Binding-site contacts:
Ligand atom CZ3 contacts residue ARG749 of chain 1.HA at 3.2 Å.
Ligand atom N contacts residue GLN790 of chain 1.HA at 3.3 Å (h-bond).
Ligand atom N contacts residue GLN790 of chain 1.HA at 3.5 Å (h-bond).
Ligand atom CZ2 contacts residue ARG749 of chain 1.HA at 3.4 Å.
Ligand atom OH2 contacts residue ARG749 of chain 1.HA at 3.1 Å (salt-bridge).
Ligand atom OH2 contacts residue SER782 of chain 1.HA at 2.5 Å (h-bond).
Ligand atom O contacts residue ASN792 of chain 1.HA at 3.2 Å (h-bond).
Ligand atom CG2 contacts residue GLN791 of chain 1.HA at 2.9 Å.
Ligand atom CB contacts residue GLN791 of chain 1.HA at 3.3 Å.
Ligand atom O contacts residue GLN791 of chain 1.HA at 3.0 Å (h-bond).
Ligand atom C contacts residue ASN792 of chain 1.HA at 3.5 Å.
Ligand atom O contacts residue GLN790 of chain 1.HA at 2.5 Å (h-bond).
Ligand atom CE3 contacts residue VAL788 of chain 1.HA at 3.4 Å (hydrophobic).
Ligand atom OD1 contacts residue GLN718 of chain 1.IA at 2.6 Å (h-bond).
Ligand atom OD1 contacts residue GLU845 of chain 1.HA at 2.5 Å (salt-bridge).
Ligand atom CZ3 contacts residue SER782 of chain 1.HA at 3.5 Å.
Ligand atom CD1 contacts residue GLN718 of chain 1.IA at 3.4 Å.
Ligand atom O contacts residue ASN792 of chain 1.HA at 3.1 Å (h-bond).
Ligand atom C contacts residue GLN790 of chain 1.HA at 3.0 Å.
Ligand atom O contacts residue VAL788 of chain 1.HA at 3.0 Å (h-bond).
Ligand atom N contacts residue ARG749 of chain 1.HA at 3.5 Å (salt-bridge).
Ligand atom CE3 contacts residue ARG749 of chain 1.HA at 3.4 Å.
Ligand atom O contacts residue HIS1108 of chain 1.HA at 3.5 Å.
Ligand atom CH2 contacts residue ARG749 of chain 1.HA at 3.4 Å.
Ligand atom CH2 contacts residue SER782 of chain 1.HA at 3.2 Å.
Ligand atom CB contacts residue GLY842 of chain 1.HA at 3.4 Å.
Ligand atom C contacts residue HIS1108 of chain 1.HA at 3.4 Å.
Ligand atom OD contacts residue ILE779 of chain 1.HA at 3.2 Å.
Ligand atom OG1 contacts residue GLN783 of chain 1.HA at 3.4 Å (h-bond).
Ligand atom CA contacts residue ARG749 of chain 1.HA at 3.0 Å.
Ligand atom O contacts residue GLY789 of chain 1.HA at 3.2 Å.
Ligand atom CD1 contacts residue ASN742 of chain 1.HA at 3.2 Å.
Ligand atom O contacts residue ASN792 of chain 1.HA at 3.4 Å (h-bond).
Ligand atom CB contacts residue GLU845 of chain 1.HA at 3.5 Å.
Ligand atom CE2 contacts residue ARG749 of chain 1.HA at 3.3 Å.
Ligand atom CA contacts residue GLN791 of chain 1.HA at 3.1 Å.
Ligand atom C contacts residue ASN792 of chain 1.HA at 3.5 Å.
Ligand atom CD contacts residue HIS1108 of chain 1.HA at 3.2 Å.
Ligand atom CG2 contacts residue HIS839 of chain 1.HA at 3.4 Å.
Ligand atom O contacts residue ARG749 of chain 1.HA at 3.3 Å (salt-bridge).

Sequence of chain 1.HA:
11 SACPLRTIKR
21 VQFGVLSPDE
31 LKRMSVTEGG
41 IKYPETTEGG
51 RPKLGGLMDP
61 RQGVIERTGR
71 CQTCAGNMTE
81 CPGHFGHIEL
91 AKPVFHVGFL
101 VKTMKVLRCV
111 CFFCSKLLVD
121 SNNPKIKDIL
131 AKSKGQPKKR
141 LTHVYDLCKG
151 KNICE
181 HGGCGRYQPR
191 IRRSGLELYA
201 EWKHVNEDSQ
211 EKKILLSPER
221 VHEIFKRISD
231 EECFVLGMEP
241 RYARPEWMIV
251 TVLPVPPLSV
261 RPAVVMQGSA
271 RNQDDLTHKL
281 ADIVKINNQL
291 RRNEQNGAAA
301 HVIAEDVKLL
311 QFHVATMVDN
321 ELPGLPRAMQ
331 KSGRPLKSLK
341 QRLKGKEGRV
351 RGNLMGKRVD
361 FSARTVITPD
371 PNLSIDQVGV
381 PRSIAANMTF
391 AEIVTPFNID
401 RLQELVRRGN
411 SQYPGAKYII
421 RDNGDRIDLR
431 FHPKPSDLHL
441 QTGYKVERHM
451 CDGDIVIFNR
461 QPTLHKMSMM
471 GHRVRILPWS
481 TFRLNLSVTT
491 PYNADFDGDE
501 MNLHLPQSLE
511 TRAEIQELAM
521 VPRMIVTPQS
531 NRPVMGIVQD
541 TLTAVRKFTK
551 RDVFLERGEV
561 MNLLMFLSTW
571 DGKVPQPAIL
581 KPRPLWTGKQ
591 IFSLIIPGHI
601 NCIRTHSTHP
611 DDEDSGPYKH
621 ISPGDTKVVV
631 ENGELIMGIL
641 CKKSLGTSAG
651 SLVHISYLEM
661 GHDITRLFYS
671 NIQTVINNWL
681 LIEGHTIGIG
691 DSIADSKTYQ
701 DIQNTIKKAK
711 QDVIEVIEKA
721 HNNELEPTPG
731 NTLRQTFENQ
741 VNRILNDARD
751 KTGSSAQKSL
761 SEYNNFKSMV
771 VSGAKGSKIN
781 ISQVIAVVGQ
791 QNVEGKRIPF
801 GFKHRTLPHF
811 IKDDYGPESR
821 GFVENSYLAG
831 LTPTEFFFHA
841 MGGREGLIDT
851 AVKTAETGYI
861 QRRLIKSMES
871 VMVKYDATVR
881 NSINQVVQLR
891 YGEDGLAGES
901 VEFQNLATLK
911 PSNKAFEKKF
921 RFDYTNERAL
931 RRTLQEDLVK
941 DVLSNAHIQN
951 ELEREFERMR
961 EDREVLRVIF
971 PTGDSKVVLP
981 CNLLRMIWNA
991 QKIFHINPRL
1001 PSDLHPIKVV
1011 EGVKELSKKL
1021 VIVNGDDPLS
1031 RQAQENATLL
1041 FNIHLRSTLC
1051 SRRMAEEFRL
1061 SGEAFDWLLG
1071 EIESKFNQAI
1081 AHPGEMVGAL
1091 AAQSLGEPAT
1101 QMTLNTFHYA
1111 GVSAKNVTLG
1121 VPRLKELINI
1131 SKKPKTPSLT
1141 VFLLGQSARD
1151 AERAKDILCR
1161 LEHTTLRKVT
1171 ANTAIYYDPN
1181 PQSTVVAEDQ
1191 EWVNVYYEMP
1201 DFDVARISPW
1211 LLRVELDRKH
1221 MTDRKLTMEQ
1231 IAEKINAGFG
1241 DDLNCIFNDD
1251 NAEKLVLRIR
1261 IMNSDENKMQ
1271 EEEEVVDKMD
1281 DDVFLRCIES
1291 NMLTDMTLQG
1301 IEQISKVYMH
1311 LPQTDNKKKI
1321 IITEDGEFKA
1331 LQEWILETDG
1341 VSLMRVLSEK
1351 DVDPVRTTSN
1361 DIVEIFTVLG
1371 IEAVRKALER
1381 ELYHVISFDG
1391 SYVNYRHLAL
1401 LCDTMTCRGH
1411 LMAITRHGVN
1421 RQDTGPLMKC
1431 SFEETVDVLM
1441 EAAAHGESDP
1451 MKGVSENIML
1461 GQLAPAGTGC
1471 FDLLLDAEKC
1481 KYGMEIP

Sequence of chain 1.IA:
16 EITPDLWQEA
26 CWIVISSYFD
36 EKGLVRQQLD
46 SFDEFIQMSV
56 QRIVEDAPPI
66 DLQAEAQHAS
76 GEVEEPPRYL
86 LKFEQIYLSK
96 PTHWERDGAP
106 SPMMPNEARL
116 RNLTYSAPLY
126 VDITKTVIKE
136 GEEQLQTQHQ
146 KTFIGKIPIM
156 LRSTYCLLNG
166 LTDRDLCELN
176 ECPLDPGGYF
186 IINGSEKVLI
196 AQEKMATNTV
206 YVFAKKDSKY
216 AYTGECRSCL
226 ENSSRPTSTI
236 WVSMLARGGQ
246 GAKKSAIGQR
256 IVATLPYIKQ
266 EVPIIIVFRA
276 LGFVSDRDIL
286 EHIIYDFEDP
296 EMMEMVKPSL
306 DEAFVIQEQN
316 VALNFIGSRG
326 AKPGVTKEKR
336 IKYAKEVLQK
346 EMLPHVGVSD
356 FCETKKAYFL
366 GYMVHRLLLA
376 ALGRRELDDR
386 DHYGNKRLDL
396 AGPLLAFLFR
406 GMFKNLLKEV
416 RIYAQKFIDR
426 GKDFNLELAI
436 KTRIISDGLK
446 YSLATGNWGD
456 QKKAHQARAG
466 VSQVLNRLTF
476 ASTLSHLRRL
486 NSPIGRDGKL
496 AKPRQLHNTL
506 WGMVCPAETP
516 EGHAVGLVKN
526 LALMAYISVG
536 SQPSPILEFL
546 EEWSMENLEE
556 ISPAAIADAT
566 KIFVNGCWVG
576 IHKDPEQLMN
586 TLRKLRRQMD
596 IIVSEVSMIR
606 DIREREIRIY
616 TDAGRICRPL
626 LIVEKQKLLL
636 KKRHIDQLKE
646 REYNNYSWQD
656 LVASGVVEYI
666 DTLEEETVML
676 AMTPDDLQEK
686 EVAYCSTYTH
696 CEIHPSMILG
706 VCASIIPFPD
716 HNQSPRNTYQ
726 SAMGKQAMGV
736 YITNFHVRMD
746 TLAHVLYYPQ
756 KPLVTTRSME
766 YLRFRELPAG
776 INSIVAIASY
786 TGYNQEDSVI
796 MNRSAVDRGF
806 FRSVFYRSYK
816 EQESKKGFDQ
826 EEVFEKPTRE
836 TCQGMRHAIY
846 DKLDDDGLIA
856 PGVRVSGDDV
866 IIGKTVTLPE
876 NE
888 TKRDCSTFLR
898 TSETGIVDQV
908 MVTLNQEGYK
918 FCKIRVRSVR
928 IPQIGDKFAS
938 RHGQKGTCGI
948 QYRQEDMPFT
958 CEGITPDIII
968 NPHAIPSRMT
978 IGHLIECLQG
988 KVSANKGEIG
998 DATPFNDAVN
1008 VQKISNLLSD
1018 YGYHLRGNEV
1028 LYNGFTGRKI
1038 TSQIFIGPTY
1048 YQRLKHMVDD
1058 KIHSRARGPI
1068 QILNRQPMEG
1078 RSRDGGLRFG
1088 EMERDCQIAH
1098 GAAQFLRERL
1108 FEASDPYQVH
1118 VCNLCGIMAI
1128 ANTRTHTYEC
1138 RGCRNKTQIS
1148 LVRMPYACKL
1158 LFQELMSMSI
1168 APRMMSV

The protein below binds the small molecule below.
Small molecule (SMILES): CC[C@H](C)[C@@H]1NC(=O)CNC(=O)[C@@H]2Cc3c([nH]c4cc(O)ccc34)[S@@](=O)C[C@H](NC(=O)CNC1=O)C(=O)N[C@@H](CC(N)=O)C(=O)N1C[C@H](O)C[C@H]1C(=O)N[C@@H]([C@@H](C)[C@@H](O)CO)C(=O)N2